Sequence of chain 2.A:
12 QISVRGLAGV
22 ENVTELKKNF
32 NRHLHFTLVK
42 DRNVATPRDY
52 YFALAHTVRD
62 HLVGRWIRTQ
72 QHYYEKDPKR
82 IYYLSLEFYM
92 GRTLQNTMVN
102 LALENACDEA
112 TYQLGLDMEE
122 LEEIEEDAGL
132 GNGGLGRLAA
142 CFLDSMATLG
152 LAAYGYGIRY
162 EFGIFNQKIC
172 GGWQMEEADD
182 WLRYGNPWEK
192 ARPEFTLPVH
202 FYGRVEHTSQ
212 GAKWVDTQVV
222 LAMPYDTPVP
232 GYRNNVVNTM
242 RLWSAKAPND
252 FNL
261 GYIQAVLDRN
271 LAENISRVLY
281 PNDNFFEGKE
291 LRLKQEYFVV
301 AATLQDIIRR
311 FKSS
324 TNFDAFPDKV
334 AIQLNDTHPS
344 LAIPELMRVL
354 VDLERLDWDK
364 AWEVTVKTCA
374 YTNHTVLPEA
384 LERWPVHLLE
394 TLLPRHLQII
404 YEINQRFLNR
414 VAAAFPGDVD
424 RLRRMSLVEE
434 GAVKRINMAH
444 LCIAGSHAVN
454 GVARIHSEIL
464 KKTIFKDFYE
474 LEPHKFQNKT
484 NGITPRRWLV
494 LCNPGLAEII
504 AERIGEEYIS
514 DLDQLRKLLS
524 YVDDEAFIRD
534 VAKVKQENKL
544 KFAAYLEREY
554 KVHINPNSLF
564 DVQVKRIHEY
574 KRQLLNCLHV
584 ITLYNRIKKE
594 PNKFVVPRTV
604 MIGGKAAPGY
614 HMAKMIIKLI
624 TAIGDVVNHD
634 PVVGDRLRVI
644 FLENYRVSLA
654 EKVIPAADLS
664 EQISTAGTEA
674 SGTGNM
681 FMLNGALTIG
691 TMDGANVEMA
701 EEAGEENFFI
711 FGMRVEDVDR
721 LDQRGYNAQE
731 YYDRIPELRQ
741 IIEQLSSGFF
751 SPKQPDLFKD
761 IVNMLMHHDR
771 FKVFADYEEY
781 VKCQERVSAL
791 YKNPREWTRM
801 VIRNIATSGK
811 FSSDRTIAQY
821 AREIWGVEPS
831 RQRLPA

This protein binds this small molecule.
Small molecule (SMILES): O=[N+]([O-])c1ccccc1/C=N\NC(=S)N[C@@H]1O[C@H](CO)[C@@H](O)[C@H](O)[C@H]1O

Binding-site contacts:
Ligand atom CAS contacts residue ASN282 of chain 2.A at 3.2 Å.
Ligand atom O4 contacts residue GLY675 of chain 2.A at 2.8 Å (h-bond).
Ligand atom CAV contacts residue PHE285 of chain 2.A at 3.0 Å (hydrophobic).
Ligand atom CAM contacts residue ASN284 of chain 2.A at 3.2 Å.
Ligand atom O4 contacts residue ASN484 of chain 2.A at 3.5 Å (h-bond).
Ligand atom O6 contacts residue HIS377 of chain 2.A at 2.7 Å (h-bond).
Ligand atom SAO contacts residue ASN284 of chain 2.A at 3.6 Å (h-bond).
Ligand atom C6 contacts residue ASN484 of chain 2.A at 3.4 Å.
Ligand atom CAT contacts residue GLU88 of chain 2.A at 3.5 Å.
Ligand atom O6 contacts residue ASN484 of chain 2.A at 2.7 Å (h-bond).
Ligand atom NAN contacts residue ASN284 of chain 2.A at 3.5 Å (h-bond).
Ligand atom SAO contacts residue LEU136 of chain 2.A at 3.5 Å (h-bond).
Ligand atom OAZ contacts residue ASN282 of chain 2.A at 3.2 Å (h-bond).
Ligand atom C2 contacts residue HIS377 of chain 2.A at 3.4 Å.
Ligand atom SAO contacts residue ASP283 of chain 2.A at 3.4 Å (salt-bridge).
Ligand atom O2 contacts residue TYR573 of chain 2.A at 3.2 Å (h-bond).
Ligand atom NAL contacts residue ASN284 of chain 2.A at 3.5 Å (h-bond).
Ligand atom O3 contacts residue GLY675 of chain 2.A at 3.1 Å (h-bond).
Ligand atom C3 contacts residue GLU672 of chain 2.A at 3.3 Å.
Ligand atom CAT contacts residue ASN282 of chain 2.A at 2.8 Å.
Ligand atom NAL contacts residue HIS377 of chain 2.A at 3.5 Å (h-bond).
Ligand atom NAP contacts residue ASN284 of chain 2.A at 3.4 Å (h-bond).
Ligand atom NAX contacts residue ASN282 of chain 2.A at 3.6 Å.
Ligand atom CAR contacts residue ASN284 of chain 2.A at 3.6 Å.
Ligand atom OAZ contacts residue GLU88 of chain 2.A at 3.3 Å (salt-bridge).
Ligand atom O4 contacts residue SER674 of chain 2.A at 3.5 Å.
Ligand atom CAW contacts residue HIS341 of chain 2.A at 3.6 Å.
Ligand atom CAU contacts residue ASN282 of chain 2.A at 3.3 Å.
Ligand atom NAX contacts residue GLU88 of chain 2.A at 3.1 Å (salt-bridge).
Ligand atom O2 contacts residue GLU672 of chain 2.A at 3.2 Å (salt-bridge).
Ligand atom C6 contacts residue HIS377 of chain 2.A at 3.5 Å.
Ligand atom OAZ contacts residue ASN133 of chain 2.A at 3.4 Å.
Ligand atom OAY contacts residue GLU88 of chain 2.A at 2.9 Å (salt-bridge).
Ligand atom CAQ contacts residue ASN284 of chain 2.A at 3.5 Å.
Ligand atom O3 contacts residue GLU672 of chain 2.A at 2.7 Å (salt-bridge).
Ligand atom O3 contacts residue SER674 of chain 2.A at 3.0 Å (h-bond).
Ligand atom OAY contacts residue LEU136 of chain 2.A at 3.3 Å.
Ligand atom OAZ contacts residue ASP283 of chain 2.A at 3.6 Å.
Ligand atom O3 contacts residue ALA673 of chain 2.A at 3.2 Å (h-bond).
Ligand atom O2 contacts residue ASN284 of chain 2.A at 3.0 Å (h-bond).